Binding-site contacts:
Ligand atom CZ contacts residue THR1097 of chain 4.B at 2.9 Å.
Ligand atom NH2 contacts residue CYS1079 of chain 4.B at 2.0 Å.
Ligand atom CZ contacts residue TYR1076 of chain 4.B at 2.8 Å (hydrophobic).
Ligand atom O contacts residue ALA1073 of chain 4.B at 2.7 Å.
Ligand atom CD contacts residue CYS1079 of chain 4.B at 2.6 Å (hydrophobic).
Ligand atom O contacts residue VAL127 of chain 4.E at 2.5 Å (h-bond).
Ligand atom O contacts residue ASP1071 of chain 4.B at 2.9 Å (salt-bridge).
Ligand atom NH1 contacts residue LEU1080 of chain 4.B at 2.6 Å (h-bond).
Ligand atom N contacts residue TYR1075 of chain 4.B at 1.5 Å (h-bond).
Ligand atom C contacts residue ALA1073 of chain 4.B at 2.9 Å (hydrophobic).
Ligand atom CG contacts residue TYR1076 of chain 4.B at 2.4 Å (hydrophobic).
Ligand atom CA contacts residue ASN1074 of chain 4.B at 0.2 Å.
Ligand atom CA contacts residue ASN1074 of chain 4.B at 0.6 Å.
Ligand atom C contacts residue ASN1074 of chain 4.B at 1.5 Å.
Ligand atom CB contacts residue ASN1074 of chain 4.B at 1.8 Å.
Ligand atom NH1 contacts residue THR1097 of chain 4.B at 2.8 Å.
Ligand atom O contacts residue ASN1074 of chain 4.B at 1.6 Å (h-bond).
Ligand atom CB contacts residue ASN1074 of chain 4.B at 1.7 Å.
Ligand atom CG contacts residue ASN1074 of chain 4.B at 2.5 Å.
Ligand atom CD contacts residue TYR1076 of chain 4.B at 2.3 Å (hydrophobic).
Ligand atom OE1 contacts residue ARG165 of chain 4.E at 2.9 Å (salt-bridge).
Ligand atom O contacts residue TYR1076 of chain 4.B at 2.3 Å (h-bond).
Ligand atom CZ contacts residue CYS1079 of chain 4.B at 1.6 Å (hydrophobic).
Ligand atom NE contacts residue TYR1076 of chain 4.B at 2.0 Å.
Ligand atom CA contacts residue TYR1075 of chain 4.B at 2.5 Å (hydrophobic).
Ligand atom NH1 contacts residue TYR1076 of chain 4.B at 1.9 Å (h-bond).
Ligand atom N contacts residue ASN1074 of chain 4.B at 1.0 Å.
Ligand atom N contacts residue GLY105 of chain 4.E at 2.8 Å (h-bond).
Ligand atom NH1 contacts residue CYS1079 of chain 4.B at 1.7 Å.
Ligand atom CB contacts residue TYR1076 of chain 4.B at 2.9 Å (hydrophobic).
Ligand atom N contacts residue ASN1074 of chain 4.B at 2.3 Å (h-bond).
Ligand atom NE contacts residue CYS1079 of chain 4.B at 2.3 Å (h-bond).
Ligand atom CB contacts residue TYR1075 of chain 4.B at 2.8 Å (hydrophobic).
Ligand atom N contacts residue ASN1074 of chain 4.B at 0.9 Å.
Ligand atom CG contacts residue TYR1075 of chain 4.B at 2.6 Å (hydrophobic).
Ligand atom CA contacts residue ALA1073 of chain 4.B at 3.0 Å (hydrophobic).
Ligand atom O contacts residue ASN1074 of chain 4.B at 2.1 Å (h-bond).
Ligand atom CG contacts residue ASN1074 of chain 4.B at 2.7 Å.
Ligand atom N contacts residue ALA1073 of chain 4.B at 2.0 Å.
Ligand atom C contacts residue ASN1074 of chain 4.B at 0.8 Å.

This protein binds this small molecule.
Small molecule (SMILES): CSCC[C@H](NC(=O)[C@@H]1CCCN1C(=O)[C@H](CC(C)C)NC(=O)[C@H](CC(C)C)NC(=O)[C@H](CCCCN)NC(=O)[C@H](C)NC(=O)[C@H](CCCCN)NC(=O)[C@@H](N)CCCN=C(N)N)C(=O)N[C@@H](CCC(=O)O)C(=O)N[C@@H](CCC(=O)O)C(=O)N[C@@H](C)C(=O)N[C@@H](CC(C)C)C(=O)N[C@@H](CC(C)C)C(=O)N1CCC[C@H]1C=O

Sequence of chain 4.E:
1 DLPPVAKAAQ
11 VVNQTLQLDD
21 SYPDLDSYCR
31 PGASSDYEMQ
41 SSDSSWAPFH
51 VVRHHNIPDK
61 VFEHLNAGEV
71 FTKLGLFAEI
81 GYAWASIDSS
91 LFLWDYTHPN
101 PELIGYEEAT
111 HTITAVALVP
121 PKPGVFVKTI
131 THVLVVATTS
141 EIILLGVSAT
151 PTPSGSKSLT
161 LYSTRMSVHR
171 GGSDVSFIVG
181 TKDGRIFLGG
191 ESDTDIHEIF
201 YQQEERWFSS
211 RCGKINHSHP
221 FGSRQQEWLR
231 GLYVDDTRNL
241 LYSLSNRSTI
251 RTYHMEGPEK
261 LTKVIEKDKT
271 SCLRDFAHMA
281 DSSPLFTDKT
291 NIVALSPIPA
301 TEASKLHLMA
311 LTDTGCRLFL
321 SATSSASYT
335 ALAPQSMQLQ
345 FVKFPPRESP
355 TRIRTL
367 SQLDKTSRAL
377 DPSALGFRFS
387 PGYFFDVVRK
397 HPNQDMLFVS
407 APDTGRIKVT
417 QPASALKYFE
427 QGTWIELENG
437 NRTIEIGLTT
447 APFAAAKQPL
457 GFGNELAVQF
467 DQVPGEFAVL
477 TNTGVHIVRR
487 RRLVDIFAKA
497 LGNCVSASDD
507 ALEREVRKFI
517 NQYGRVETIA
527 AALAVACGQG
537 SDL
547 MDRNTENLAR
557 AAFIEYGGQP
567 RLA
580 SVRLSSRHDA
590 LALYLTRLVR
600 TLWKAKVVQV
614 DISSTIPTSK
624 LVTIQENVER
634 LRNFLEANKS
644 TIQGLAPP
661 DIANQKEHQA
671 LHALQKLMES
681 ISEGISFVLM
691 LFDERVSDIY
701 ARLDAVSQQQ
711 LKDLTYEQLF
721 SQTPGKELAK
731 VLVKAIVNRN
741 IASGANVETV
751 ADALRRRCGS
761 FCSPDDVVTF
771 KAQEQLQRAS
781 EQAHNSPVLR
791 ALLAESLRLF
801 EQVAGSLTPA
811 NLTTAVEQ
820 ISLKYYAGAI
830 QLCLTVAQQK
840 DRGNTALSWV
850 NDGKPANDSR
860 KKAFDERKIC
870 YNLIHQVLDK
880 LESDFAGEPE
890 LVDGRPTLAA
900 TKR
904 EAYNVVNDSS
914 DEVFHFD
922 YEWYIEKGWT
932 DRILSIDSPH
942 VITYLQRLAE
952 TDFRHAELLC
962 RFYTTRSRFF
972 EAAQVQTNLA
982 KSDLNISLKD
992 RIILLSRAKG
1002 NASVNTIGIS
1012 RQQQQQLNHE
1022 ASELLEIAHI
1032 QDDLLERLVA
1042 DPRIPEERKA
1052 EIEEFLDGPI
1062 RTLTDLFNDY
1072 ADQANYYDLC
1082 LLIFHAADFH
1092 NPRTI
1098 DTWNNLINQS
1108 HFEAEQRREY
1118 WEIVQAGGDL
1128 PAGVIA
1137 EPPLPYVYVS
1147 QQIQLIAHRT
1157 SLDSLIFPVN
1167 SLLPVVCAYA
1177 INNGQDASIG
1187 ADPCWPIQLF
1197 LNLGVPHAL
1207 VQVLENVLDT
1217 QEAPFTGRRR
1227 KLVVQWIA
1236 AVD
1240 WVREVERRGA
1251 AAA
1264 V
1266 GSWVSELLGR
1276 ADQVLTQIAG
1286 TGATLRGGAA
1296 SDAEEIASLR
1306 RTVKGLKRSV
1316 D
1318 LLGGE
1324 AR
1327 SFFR

Sequence of chain 4.B:
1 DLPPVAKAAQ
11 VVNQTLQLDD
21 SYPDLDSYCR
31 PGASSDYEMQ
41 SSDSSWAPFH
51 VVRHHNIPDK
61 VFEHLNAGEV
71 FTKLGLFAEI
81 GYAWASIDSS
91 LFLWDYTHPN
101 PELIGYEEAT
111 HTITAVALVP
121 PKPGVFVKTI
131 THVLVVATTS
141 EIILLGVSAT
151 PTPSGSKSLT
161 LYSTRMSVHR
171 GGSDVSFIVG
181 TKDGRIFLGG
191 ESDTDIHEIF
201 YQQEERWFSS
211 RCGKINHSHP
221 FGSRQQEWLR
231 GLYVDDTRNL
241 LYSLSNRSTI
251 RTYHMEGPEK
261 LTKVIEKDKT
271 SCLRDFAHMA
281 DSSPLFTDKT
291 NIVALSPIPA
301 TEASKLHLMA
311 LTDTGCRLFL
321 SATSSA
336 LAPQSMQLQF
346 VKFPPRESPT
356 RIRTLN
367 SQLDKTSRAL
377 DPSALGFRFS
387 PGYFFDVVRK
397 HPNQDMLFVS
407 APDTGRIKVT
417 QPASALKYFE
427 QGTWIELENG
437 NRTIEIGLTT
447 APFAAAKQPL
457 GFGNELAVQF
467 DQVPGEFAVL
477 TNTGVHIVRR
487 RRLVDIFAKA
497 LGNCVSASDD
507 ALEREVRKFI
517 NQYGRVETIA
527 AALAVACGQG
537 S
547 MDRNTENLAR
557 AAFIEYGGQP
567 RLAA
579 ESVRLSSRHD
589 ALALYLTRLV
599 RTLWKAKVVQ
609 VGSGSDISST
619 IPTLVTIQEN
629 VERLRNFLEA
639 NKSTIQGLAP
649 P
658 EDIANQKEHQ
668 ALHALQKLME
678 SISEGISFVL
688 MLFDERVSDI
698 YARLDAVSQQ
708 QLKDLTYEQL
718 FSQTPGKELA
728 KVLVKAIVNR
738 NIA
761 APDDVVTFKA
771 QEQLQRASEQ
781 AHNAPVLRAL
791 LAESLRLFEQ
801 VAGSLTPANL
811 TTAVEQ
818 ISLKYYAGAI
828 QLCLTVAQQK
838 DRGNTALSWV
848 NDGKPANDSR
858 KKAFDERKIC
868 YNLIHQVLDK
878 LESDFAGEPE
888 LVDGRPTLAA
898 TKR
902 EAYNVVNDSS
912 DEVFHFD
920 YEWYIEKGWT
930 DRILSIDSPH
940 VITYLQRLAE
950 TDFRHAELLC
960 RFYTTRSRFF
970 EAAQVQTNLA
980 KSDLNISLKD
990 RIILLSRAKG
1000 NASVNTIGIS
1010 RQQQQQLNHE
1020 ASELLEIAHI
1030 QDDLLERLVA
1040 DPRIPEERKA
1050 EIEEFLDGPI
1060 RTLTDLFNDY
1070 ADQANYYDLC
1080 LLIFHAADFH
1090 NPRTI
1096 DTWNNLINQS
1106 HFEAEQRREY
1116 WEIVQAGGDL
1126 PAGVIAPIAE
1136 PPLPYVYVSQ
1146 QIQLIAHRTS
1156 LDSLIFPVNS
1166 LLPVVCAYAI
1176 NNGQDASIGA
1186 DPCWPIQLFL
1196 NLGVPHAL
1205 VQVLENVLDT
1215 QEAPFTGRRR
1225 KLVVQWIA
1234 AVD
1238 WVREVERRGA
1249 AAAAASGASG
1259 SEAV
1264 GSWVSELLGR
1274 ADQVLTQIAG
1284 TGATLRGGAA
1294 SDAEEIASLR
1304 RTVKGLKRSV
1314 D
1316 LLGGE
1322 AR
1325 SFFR